Binding-site contacts:
Ligand atom C3 contacts residue GLU104 of chain 2.A at 3.9 Å.
Ligand atom O3 contacts residue ASN204 of chain 2.A at 3.0 Å (h-bond).
Ligand atom O2 contacts residue GLU104 of chain 2.A at 2.7 Å (salt-bridge).
Ligand atom C4 contacts residue GLY269 of chain 1.B at 3.3 Å.
Ligand atom O5 contacts residue VAL154 of chain 2.A at 4.0 Å.
Ligand atom C6 contacts residue HIS155 of chain 2.A at 3.7 Å.
Ligand atom C5 contacts residue ALA198 of chain 2.A at 4.0 Å (hydrophobic).
Ligand atom O6 contacts residue GLY269 of chain 1.B at 2.8 Å (h-bond).
Ligand atom O3 contacts residue LYS207 of chain 2.A at 3.5 Å (salt-bridge).
Ligand atom O4 contacts residue ALA198 of chain 2.A at 3.9 Å.
Ligand atom O6 contacts residue PHE264 of chain 1.B at 4.0 Å.
Ligand atom C6 contacts residue VAL154 of chain 2.A at 3.9 Å (hydrophobic).
Ligand atom C6 contacts residue MET258 of chain 2.A at 3.8 Å (hydrophobic).
Ligand atom O6 contacts residue TRP160 of chain 2.A at 4.1 Å.
Ligand atom O6 contacts residue HIS155 of chain 2.A at 2.7 Å (h-bond).
Ligand atom C6 contacts residue GLY197 of chain 2.A at 4.0 Å.
Ligand atom O2 contacts residue TYR166 of chain 2.A at 3.6 Å.
Ligand atom O4 contacts residue LYS207 of chain 2.A at 3.4 Å (salt-bridge).
Ligand atom O1 contacts residue SER153 of chain 2.A at 2.5 Å (h-bond).
Ligand atom C5 contacts residue GLY269 of chain 1.B at 3.8 Å.
Ligand atom C3 contacts residue ASN204 of chain 2.A at 3.6 Å.
Ligand atom O4 contacts residue ASN204 of chain 2.A at 3.5 Å (h-bond).
Ligand atom O3 contacts residue GLU104 of chain 2.A at 2.9 Å (salt-bridge).
Ligand atom O5 contacts residue GLY197 of chain 2.A at 4.0 Å.
Ligand atom O3 contacts residue TRP160 of chain 2.A at 4.1 Å.
Ligand atom C1 contacts residue SER153 of chain 2.A at 3.6 Å.
Ligand atom C6 contacts residue ALA198 of chain 2.A at 3.9 Å (hydrophobic).
Ligand atom C2 contacts residue GLU104 of chain 2.A at 3.6 Å.
Ligand atom O5 contacts residue HIS155 of chain 2.A at 3.4 Å.
Ligand atom C1 contacts residue TYR166 of chain 2.A at 4.0 Å (hydrophobic).
Ligand atom C4 contacts residue LYS207 of chain 2.A at 4.0 Å.
Ligand atom O5 contacts residue SER153 of chain 2.A at 3.7 Å.
Ligand atom O1 contacts residue TYR166 of chain 2.A at 2.8 Å (h-bond).
Ligand atom C1 contacts residue GLY197 of chain 2.A at 4.1 Å.
Ligand atom C6 contacts residue GLY269 of chain 1.B at 3.1 Å.
Ligand atom C4 contacts residue TRP160 of chain 2.A at 4.1 Å (hydrophobic).
Ligand atom C5 contacts residue GLY197 of chain 2.A at 3.5 Å.
Ligand atom O1 contacts residue HIS155 of chain 2.A at 3.8 Å.
Ligand atom O4 contacts residue GLY269 of chain 1.B at 2.5 Å (h-bond).
Ligand atom C2 contacts residue TRP160 of chain 2.A at 3.9 Å (hydrophobic).

Sequence of chain 2.A:
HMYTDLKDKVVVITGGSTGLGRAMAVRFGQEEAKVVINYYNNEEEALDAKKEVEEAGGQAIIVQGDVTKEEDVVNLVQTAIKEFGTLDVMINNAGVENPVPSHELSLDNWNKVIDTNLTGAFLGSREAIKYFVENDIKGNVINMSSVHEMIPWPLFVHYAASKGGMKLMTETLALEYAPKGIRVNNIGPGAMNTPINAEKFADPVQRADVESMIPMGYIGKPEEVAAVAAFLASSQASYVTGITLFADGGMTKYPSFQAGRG

A protein and the small-molecule ligand that binds it are described below.
Small molecule (SMILES): OC[C@H]1O[C@@H](O)[C@H](O)[C@@H](O)[C@@H]1O

Sequence of chain 1.B:
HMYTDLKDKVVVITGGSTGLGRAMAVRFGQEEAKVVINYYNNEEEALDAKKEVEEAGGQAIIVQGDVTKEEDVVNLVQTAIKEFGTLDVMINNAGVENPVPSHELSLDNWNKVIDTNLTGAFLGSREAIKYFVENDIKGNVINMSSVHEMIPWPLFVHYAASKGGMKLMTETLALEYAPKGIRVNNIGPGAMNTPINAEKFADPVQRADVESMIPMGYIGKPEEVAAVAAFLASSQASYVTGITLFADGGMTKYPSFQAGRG